Sequence of chain 1.A:
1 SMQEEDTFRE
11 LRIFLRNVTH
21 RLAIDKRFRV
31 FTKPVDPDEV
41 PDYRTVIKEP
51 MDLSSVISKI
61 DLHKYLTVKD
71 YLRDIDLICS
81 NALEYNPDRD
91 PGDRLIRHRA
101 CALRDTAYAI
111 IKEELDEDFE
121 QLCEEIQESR

Binding-site contacts:
Ligand atom C2 contacts residue ASN86 of chain 1.A at 3.7 Å.
Ligand atom C1 contacts residue VAL35 of chain 1.A at 4.0 Å (hydrophobic).
Ligand atom N3 contacts residue TYR43 of chain 1.A at 4.3 Å.
Ligand atom N3 contacts residue ASN86 of chain 1.A at 4.1 Å.
Ligand atom N3 contacts residue ILE96 of chain 1.A at 3.6 Å.
Ligand atom C3 contacts residue ASN86 of chain 1.A at 3.5 Å.
Ligand atom O2 contacts residue TYR85 of chain 1.A at 4.1 Å.
Ligand atom C4 contacts residue ILE96 of chain 1.A at 4.4 Å (hydrophobic).
Ligand atom C10 contacts residue ASN86 of chain 1.A at 4.0 Å.
Ligand atom O2 contacts residue ASN86 of chain 1.A at 3.2 Å (h-bond).
Ligand atom C11 contacts residue VAL30 of chain 1.A at 4.0 Å (hydrophobic).
Ligand atom N3 contacts residue VAL35 of chain 1.A at 4.4 Å.
Ligand atom C9 contacts residue VAL35 of chain 1.A at 4.2 Å (hydrophobic).
Ligand atom O2 contacts residue TYR43 of chain 1.A at 4.2 Å.
Ligand atom C12 contacts residue VAL30 of chain 1.A at 3.1 Å (hydrophobic).
Ligand atom O2 contacts residue ILE96 of chain 1.A at 3.6 Å.
Ligand atom C14 contacts residue GLU39 of chain 1.A at 3.5 Å.
Ligand atom O1 contacts residue VAL30 of chain 1.A at 2.7 Å.
Ligand atom C10 contacts residue ILE96 of chain 1.A at 3.8 Å (hydrophobic).
Ligand atom C11 contacts residue ILE96 of chain 1.A at 3.8 Å (hydrophobic).
Ligand atom C9 contacts residue VAL30 of chain 1.A at 4.1 Å (hydrophobic).
Ligand atom N1 contacts residue VAL40 of chain 1.A at 4.5 Å.
Ligand atom C2 contacts residue TYR85 of chain 1.A at 4.2 Å (hydrophobic).
Ligand atom C1 contacts residue VAL40 of chain 1.A at 3.4 Å (hydrophobic).
Ligand atom C3 contacts residue ILE96 of chain 1.A at 4.2 Å (hydrophobic).
Ligand atom C10 contacts residue TYR85 of chain 1.A at 4.5 Å (hydrophobic).
Ligand atom C12 contacts residue VAL35 of chain 1.A at 3.9 Å (hydrophobic).
Ligand atom C8 contacts residue VAL30 of chain 1.A at 3.9 Å (hydrophobic).
Ligand atom C9 contacts residue ILE96 of chain 1.A at 3.9 Å (hydrophobic).
Ligand atom C1 contacts residue TYR85 of chain 1.A at 4.4 Å (hydrophobic).
Ligand atom C11 contacts residue VAL35 of chain 1.A at 3.9 Å (hydrophobic).

The protein below binds the small molecule below.
Small molecule (SMILES): CCN1C[C@@H]2C[C@H]3c4onc(C)c4[C@@H](O)[C@]2(C1)N3C